Binding-site contacts:
Ligand atom C contacts residue ZN1 of chain 1.D at 2.9 Å.
Ligand atom CB contacts residue GLU78 of chain 1.A at 3.6 Å.
Ligand atom CAL contacts residue LEU62 of chain 1.A at 3.6 Å (hydrophobic).
Ligand atom CAL contacts residue PHE192 of chain 1.A at 3.7 Å (hydrophobic).
Ligand atom CB contacts residue LEU62 of chain 1.A at 3.5 Å (hydrophobic).
Ligand atom OAS contacts residue HIS265 of chain 1.A at 2.5 Å (h-bond).
Ligand atom OAR contacts residue LEU18 of chain 1.A at 3.2 Å.
Ligand atom CAF contacts residue THR191 of chain 1.A at 3.4 Å.
Ligand atom OAR contacts residue LEU62 of chain 1.A at 3.3 Å (h-bond).
Ligand atom CAN contacts residue ILE198 of chain 1.A at 3.7 Å (hydrophobic).
Ligand atom CAO contacts residue ALA215 of chain 1.A at 3.7 Å (hydrophobic).
Ligand atom CA contacts residue LEU62 of chain 1.A at 3.1 Å (hydrophobic).
Ligand atom NAB contacts residue GLU78 of chain 1.A at 3.5 Å.
Ligand atom OAS contacts residue HIS79 of chain 1.A at 3.5 Å (h-bond).
Ligand atom CAF contacts residue LEU62 of chain 1.A at 3.5 Å (hydrophobic).
Ligand atom CAN contacts residue ALA215 of chain 1.A at 3.4 Å (hydrophobic).
Ligand atom O contacts residue HIS79 of chain 1.A at 2.9 Å (h-bond).
Ligand atom N contacts residue THR191 of chain 1.A at 3.7 Å.
Ligand atom O contacts residue ZN1 of chain 1.D at 2.3 Å.
Ligand atom CAP contacts residue LEU201 of chain 1.A at 3.6 Å (hydrophobic).
Ligand atom N contacts residue LEU62 of chain 1.A at 3.1 Å (h-bond).
Ligand atom CAO contacts residue SER211 of chain 1.A at 3.5 Å.
Ligand atom OAS contacts residue ZN1 of chain 1.D at 2.1 Å.
Ligand atom O contacts residue THR191 of chain 1.A at 2.7 Å (h-bond).
Ligand atom C contacts residue THR191 of chain 1.A at 3.5 Å.
Ligand atom CAP contacts residue LEU62 of chain 1.A at 3.7 Å (hydrophobic).
Ligand atom C contacts residue HIS79 of chain 1.A at 3.5 Å.
Ligand atom OAS contacts residue ASP242 of chain 1.A at 2.5 Å (salt-bridge).
Ligand atom OAV contacts residue ILE198 of chain 1.A at 3.5 Å.
Ligand atom OAS contacts residue GLU78 of chain 1.A at 3.6 Å.
Ligand atom NAB contacts residue ZN1 of chain 1.D at 2.8 Å.
Ligand atom CAO contacts residue ILE198 of chain 1.A at 3.4 Å (hydrophobic).
Ligand atom NAB contacts residue ASP242 of chain 1.A at 3.7 Å.
Ligand atom CA contacts residue GLU78 of chain 1.A at 3.4 Å.
Ligand atom NAB contacts residue HIS79 of chain 1.A at 3.7 Å.
Ligand atom OAV contacts residue GLY193 of chain 1.A at 3.5 Å.
Ligand atom CAH contacts residue LEU62 of chain 1.A at 3.7 Å (hydrophobic).
Ligand atom O contacts residue HIS238 of chain 1.A at 3.1 Å (h-bond).
Ligand atom NAB contacts residue HIS265 of chain 1.A at 3.2 Å (h-bond).
Ligand atom CAO contacts residue GLY210 of chain 1.A at 3.7 Å.

This protein binds this small molecule.
Small molecule (SMILES): CCCc1cc(C2=N[C@@H](C(=O)NO)CO2)cc(OC)c1OC

Sequence of chain 1.A:
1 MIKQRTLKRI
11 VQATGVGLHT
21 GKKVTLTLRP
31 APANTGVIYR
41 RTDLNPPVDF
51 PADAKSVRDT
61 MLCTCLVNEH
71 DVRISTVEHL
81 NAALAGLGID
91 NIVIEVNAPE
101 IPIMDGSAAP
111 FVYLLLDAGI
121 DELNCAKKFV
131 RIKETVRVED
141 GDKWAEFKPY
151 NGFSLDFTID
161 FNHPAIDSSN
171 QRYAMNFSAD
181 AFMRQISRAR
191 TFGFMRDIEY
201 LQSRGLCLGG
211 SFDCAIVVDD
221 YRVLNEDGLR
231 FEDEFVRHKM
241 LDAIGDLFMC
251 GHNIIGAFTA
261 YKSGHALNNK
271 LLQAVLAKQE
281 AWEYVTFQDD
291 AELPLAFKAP